This small molecule binds to this protein.
Small molecule (SMILES): CC(=O)N[C@@H]1[C@@H](O)[C@H](O)[C@@H](CO)O[C@H]1O

Sequence of chain 1.A:
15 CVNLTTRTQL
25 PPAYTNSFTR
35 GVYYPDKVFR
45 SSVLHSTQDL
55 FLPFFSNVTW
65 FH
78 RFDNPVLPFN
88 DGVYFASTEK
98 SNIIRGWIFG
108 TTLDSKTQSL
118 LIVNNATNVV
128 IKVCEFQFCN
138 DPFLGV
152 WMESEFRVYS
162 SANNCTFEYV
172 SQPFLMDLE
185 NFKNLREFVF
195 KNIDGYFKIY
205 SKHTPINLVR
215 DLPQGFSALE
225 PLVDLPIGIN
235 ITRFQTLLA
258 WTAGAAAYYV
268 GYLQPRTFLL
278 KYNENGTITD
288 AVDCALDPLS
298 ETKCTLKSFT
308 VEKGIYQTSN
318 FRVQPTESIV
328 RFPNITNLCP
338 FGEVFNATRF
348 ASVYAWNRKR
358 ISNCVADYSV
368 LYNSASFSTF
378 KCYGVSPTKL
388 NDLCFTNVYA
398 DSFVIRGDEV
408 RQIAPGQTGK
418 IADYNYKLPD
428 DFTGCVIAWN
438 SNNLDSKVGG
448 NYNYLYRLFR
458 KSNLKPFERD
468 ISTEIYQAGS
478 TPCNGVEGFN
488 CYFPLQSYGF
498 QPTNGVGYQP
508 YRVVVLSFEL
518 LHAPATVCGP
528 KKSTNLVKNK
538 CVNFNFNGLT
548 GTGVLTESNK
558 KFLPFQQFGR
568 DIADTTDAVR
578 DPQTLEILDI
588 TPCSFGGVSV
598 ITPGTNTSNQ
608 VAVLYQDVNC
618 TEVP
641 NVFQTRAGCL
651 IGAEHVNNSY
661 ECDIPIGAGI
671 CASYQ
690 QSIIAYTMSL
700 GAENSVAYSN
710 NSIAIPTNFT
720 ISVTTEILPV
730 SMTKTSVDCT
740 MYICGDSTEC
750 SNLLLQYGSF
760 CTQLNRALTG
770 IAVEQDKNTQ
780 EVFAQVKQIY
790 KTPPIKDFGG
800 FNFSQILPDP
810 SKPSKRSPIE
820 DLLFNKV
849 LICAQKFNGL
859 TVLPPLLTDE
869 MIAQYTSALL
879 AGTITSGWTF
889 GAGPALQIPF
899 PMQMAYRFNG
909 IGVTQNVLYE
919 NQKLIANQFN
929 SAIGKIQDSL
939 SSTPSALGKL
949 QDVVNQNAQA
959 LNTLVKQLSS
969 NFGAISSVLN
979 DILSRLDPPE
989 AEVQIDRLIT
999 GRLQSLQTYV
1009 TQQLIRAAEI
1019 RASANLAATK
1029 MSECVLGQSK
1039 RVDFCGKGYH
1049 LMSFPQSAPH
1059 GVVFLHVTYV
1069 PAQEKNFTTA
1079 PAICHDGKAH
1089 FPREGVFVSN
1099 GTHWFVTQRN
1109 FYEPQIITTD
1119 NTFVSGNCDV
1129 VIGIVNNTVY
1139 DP

Sequence of chain 1.B:
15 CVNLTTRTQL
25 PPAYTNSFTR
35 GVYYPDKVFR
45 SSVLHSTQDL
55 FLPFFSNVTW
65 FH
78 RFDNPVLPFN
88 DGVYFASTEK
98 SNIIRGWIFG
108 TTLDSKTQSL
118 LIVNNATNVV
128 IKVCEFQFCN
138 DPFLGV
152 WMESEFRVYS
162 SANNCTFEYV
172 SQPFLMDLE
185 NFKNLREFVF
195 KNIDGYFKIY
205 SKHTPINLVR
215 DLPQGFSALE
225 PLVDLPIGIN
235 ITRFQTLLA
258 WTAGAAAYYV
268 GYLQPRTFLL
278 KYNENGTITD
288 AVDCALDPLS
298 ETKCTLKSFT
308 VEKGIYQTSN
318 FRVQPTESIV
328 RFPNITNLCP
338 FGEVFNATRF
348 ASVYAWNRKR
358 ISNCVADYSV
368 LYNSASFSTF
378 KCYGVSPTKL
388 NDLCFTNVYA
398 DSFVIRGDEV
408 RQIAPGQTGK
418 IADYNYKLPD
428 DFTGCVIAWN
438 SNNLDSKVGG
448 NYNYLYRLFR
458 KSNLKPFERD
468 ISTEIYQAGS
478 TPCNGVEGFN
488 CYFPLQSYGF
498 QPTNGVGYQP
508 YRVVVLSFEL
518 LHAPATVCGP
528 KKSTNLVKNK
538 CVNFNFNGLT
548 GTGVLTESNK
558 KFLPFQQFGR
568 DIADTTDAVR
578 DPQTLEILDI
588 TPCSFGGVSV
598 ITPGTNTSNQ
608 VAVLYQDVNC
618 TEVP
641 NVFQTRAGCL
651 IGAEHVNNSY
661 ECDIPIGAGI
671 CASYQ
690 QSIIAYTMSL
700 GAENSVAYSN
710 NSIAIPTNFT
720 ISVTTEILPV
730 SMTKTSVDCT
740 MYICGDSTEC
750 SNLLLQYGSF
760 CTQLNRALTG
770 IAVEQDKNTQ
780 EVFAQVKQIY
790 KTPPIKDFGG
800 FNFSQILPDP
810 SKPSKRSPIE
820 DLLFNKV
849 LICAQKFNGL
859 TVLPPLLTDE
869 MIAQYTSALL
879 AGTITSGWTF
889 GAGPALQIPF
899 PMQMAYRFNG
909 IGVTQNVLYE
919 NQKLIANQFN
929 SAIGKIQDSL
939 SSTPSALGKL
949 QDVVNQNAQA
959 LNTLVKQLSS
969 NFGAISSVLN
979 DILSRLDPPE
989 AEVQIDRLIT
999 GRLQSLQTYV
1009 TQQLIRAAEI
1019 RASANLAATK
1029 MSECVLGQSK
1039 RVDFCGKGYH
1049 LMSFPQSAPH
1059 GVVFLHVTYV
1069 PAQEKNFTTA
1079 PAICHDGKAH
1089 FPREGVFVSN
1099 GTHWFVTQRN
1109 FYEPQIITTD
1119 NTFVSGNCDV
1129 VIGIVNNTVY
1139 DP

Binding-site contacts:
Ligand atom C5 contacts residue THR108 of chain 1.B at 4.3 Å.
Ligand atom C4 contacts residue ASN234 of chain 1.B at 4.2 Å.
Ligand atom O5 contacts residue THR108 of chain 1.B at 3.4 Å (h-bond).
Ligand atom N2 contacts residue ASN234 of chain 1.B at 2.8 Å (h-bond).
Ligand atom C1 contacts residue ASN234 of chain 1.B at 1.4 Å.
Ligand atom C2 contacts residue ASN234 of chain 1.B at 2.4 Å.
Ligand atom O7 contacts residue GLU465 of chain 1.A at 4.3 Å.
Ligand atom C8 contacts residue ASN234 of chain 1.B at 4.0 Å.
Ligand atom C7 contacts residue ASN234 of chain 1.B at 3.6 Å.
Ligand atom O5 contacts residue THR236 of chain 1.B at 4.2 Å.
Ligand atom O6 contacts residue THR108 of chain 1.B at 3.2 Å.
Ligand atom C3 contacts residue ASN234 of chain 1.B at 3.8 Å.
Ligand atom C1 contacts residue THR236 of chain 1.B at 3.7 Å.
Ligand atom O5 contacts residue ASN234 of chain 1.B at 2.4 Å (h-bond).
Ligand atom C1 contacts residue THR108 of chain 1.B at 3.8 Å.
Ligand atom C5 contacts residue THR236 of chain 1.B at 4.4 Å.
Ligand atom O7 contacts residue ASN234 of chain 1.B at 3.9 Å.
Ligand atom C5 contacts residue ASN234 of chain 1.B at 3.7 Å.
Ligand atom C6 contacts residue THR108 of chain 1.B at 3.6 Å.